Sequence of chain 1.B:
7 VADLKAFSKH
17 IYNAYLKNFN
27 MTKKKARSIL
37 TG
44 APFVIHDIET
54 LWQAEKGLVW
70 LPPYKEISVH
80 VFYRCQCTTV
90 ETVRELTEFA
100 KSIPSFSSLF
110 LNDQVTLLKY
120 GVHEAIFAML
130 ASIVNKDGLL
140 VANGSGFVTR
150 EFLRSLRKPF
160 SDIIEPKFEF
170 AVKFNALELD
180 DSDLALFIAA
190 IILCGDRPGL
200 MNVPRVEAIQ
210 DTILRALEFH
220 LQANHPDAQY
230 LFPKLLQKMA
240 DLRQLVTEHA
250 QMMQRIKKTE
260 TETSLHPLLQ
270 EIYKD

This protein binds this small molecule.
Small molecule (SMILES): CCCCCCCO[C@@H]1O[C@H](CO)[C@@H](O)[C@H](O)[C@H]1O

Sequence of chain 1.A:
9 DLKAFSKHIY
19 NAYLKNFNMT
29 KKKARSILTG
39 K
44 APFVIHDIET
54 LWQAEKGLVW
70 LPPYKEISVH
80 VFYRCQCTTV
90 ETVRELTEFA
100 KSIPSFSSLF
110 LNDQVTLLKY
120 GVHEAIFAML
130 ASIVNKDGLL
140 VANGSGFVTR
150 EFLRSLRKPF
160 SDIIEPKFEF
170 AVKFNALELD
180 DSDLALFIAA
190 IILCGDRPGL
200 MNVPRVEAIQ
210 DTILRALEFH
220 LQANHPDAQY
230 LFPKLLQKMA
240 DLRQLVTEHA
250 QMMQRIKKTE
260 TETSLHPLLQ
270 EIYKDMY

Binding-site contacts:
Ligand atom O6 contacts residue ASN111 of chain 1.B at 3.0 Å (h-bond).
Ligand atom C3 contacts residue B7G1 of chain 1.E at 3.5 Å.
Ligand atom C6 contacts residue ASN111 of chain 1.B at 3.7 Å.
Ligand atom O6 contacts residue B7G1 of chain 1.E at 3.7 Å.
Ligand atom C10 contacts residue LEU267 of chain 1.A at 3.8 Å (hydrophobic).
Ligand atom C13 contacts residue LEU110 of chain 1.B at 3.7 Å (hydrophobic).
Ligand atom C6 contacts residue THR115 of chain 1.B at 3.5 Å.
Ligand atom C9 contacts residue ILE271 of chain 1.A at 4.0 Å (hydrophobic).
Ligand atom O6 contacts residue THR115 of chain 1.B at 4.0 Å.
Ligand atom C12 contacts residue LEU110 of chain 1.B at 4.0 Å (hydrophobic).
Ligand atom C2 contacts residue LYS273 of chain 1.A at 3.8 Å.
Ligand atom C9 contacts residue LYS118 of chain 1.A at 3.7 Å.
Ligand atom C11 contacts residue LEU117 of chain 1.A at 3.7 Å (hydrophobic).
Ligand atom O2 contacts residue LYS118 of chain 1.A at 3.2 Å (salt-bridge).
Ligand atom O4 contacts residue B7G1 of chain 1.E at 2.6 Å (h-bond).
Ligand atom C7 contacts residue VAL114 of chain 1.A at 4.1 Å (hydrophobic).
Ligand atom C7 contacts residue LYS118 of chain 1.A at 3.7 Å.
Ligand atom C7 contacts residue GLU270 of chain 1.A at 4.0 Å.
Ligand atom C13 contacts residue LEU267 of chain 1.A at 4.1 Å (hydrophobic).
Ligand atom C3 contacts residue LYS273 of chain 1.A at 3.7 Å.
Ligand atom C13 contacts residue ASN111 of chain 1.B at 4.0 Å.
Ligand atom O6 contacts residue VAL114 of chain 1.A at 3.9 Å.
Ligand atom O2 contacts residue LYS273 of chain 1.A at 3.6 Å.
Ligand atom C4 contacts residue B7G1 of chain 1.E at 3.4 Å.
Ligand atom C13 contacts residue PHE109 of chain 1.B at 3.9 Å (hydrophobic).
Ligand atom C8 contacts residue ILE271 of chain 1.A at 3.9 Å (hydrophobic).
Ligand atom O1 contacts residue GLU270 of chain 1.A at 3.4 Å.
Ligand atom C12 contacts residue LEU117 of chain 1.A at 4.0 Å (hydrophobic).
Ligand atom O6 contacts residue VAL114 of chain 1.B at 3.5 Å.
Ligand atom C5 contacts residue B7G1 of chain 1.E at 3.6 Å.
Ligand atom O5 contacts residue VAL114 of chain 1.A at 4.1 Å.
Ligand atom C13 contacts residue THR96 of chain 1.A at 4.1 Å.
Ligand atom O2 contacts residue GLU270 of chain 1.A at 3.0 Å (salt-bridge).
Ligand atom C13 contacts residue VAL92 of chain 1.A at 3.8 Å (hydrophobic).
Ligand atom C8 contacts residue GLU270 of chain 1.A at 4.0 Å.
Ligand atom O1 contacts residue ASN111 of chain 1.B at 4.0 Å.
Ligand atom O5 contacts residue ASN111 of chain 1.B at 3.4 Å.
Ligand atom O3 contacts residue LYS273 of chain 1.A at 2.6 Å (salt-bridge).
Ligand atom C8 contacts residue ASN111 of chain 1.B at 3.9 Å.
Ligand atom C2 contacts residue GLU270 of chain 1.A at 3.9 Å.